The protein below binds the small molecule below.
Small molecule (SMILES): CC(=O)Nc1ccc(C(=O)O)cc1NC(=O)C[NH3+]

Binding-site contacts:
Ligand atom O4 contacts residue ASP70 of chain 1.B at 3.0 Å.
Ligand atom O3 contacts residue GLU196 of chain 1.B at 2.9 Å (salt-bridge).
Ligand atom O1' contacts residue ARG290 of chain 1.B at 3.4 Å (salt-bridge).
Ligand atom N3' contacts residue GLU195 of chain 1.B at 2.5 Å (salt-bridge).
Ligand atom O3 contacts residue TYR325 of chain 1.B at 3.7 Å.
Ligand atom C1 contacts residue ASP70 of chain 1.B at 3.6 Å.
Ligand atom C' contacts residue ARG37 of chain 1.B at 3.7 Å.
Ligand atom C1 contacts residue TYR325 of chain 1.B at 3.3 Å (hydrophobic).
Ligand atom C2 contacts residue ASP70 of chain 1.B at 3.6 Å.
Ligand atom C1 contacts residue ARG37 of chain 1.B at 4.3 Å.
Ligand atom CM4 contacts residue TRP97 of chain 1.B at 3.5 Å (hydrophobic).
Ligand atom C4' contacts residue ARG71 of chain 1.B at 4.2 Å.
Ligand atom C5 contacts residue GLU38 of chain 1.B at 3.4 Å.
Ligand atom C3 contacts residue TYR325 of chain 1.B at 4.0 Å (hydrophobic).
Ligand atom CM4 contacts residue ARG71 of chain 1.B at 4.0 Å.
Ligand atom O1' contacts residue TYR325 of chain 1.B at 3.1 Å (h-bond).
Ligand atom O2' contacts residue ASP70 of chain 1.B at 3.9 Å.
Ligand atom C' contacts residue ASP70 of chain 1.B at 4.3 Å.
Ligand atom CM4 contacts residue ILE141 of chain 1.B at 4.3 Å (hydrophobic).
Ligand atom C4 contacts residue ASP70 of chain 1.B at 3.8 Å.
Ligand atom C3 contacts residue ASP70 of chain 1.B at 3.8 Å.
Ligand atom O2' contacts residue ARG290 of chain 1.B at 4.2 Å.
Ligand atom CM3 contacts residue GLU195 of chain 1.B at 3.4 Å.
Ligand atom O2' contacts residue ARG37 of chain 1.B at 2.9 Å (salt-bridge).
Ligand atom C5 contacts residue ASP70 of chain 1.B at 3.5 Å.
Ligand atom C4 contacts residue TYR325 of chain 1.B at 4.3 Å (hydrophobic).
Ligand atom N3' contacts residue GLU196 of chain 1.B at 4.0 Å.
Ligand atom C' contacts residue TYR325 of chain 1.B at 3.5 Å (hydrophobic).
Ligand atom C4' contacts residue ASP70 of chain 1.B at 4.0 Å.
Ligand atom C2 contacts residue TYR325 of chain 1.B at 3.4 Å (hydrophobic).
Ligand atom C5 contacts residue TYR325 of chain 1.B at 4.2 Å (hydrophobic).
Ligand atom C6 contacts residue ARG37 of chain 1.B at 3.9 Å.
Ligand atom C6 contacts residue GLU38 of chain 1.B at 3.2 Å.
Ligand atom O4 contacts residue ARG71 of chain 1.B at 3.6 Å.
Ligand atom N4 contacts residue GLU146 of chain 1.B at 4.1 Å.
Ligand atom CM3 contacts residue ARG143 of chain 1.B at 4.3 Å.
Ligand atom O1' contacts residue ARG211 of chain 1.B at 4.0 Å.
Ligand atom C6 contacts residue TYR325 of chain 1.B at 3.7 Å (hydrophobic).
Ligand atom C6 contacts residue ASP70 of chain 1.B at 3.4 Å.
Ligand atom C3' contacts residue GLU196 of chain 1.B at 4.0 Å.

Sequence of chain 1.B:
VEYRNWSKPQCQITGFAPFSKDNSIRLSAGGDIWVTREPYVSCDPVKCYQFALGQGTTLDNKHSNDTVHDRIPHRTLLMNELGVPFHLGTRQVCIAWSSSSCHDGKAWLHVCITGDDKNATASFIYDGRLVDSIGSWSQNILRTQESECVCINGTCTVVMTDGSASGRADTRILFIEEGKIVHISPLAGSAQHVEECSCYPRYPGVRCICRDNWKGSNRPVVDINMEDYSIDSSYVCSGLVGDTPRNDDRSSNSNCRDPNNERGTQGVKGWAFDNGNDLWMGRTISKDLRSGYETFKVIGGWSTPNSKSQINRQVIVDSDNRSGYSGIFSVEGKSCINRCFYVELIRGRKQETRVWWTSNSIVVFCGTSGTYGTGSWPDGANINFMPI